Sequence of chain 39.A:
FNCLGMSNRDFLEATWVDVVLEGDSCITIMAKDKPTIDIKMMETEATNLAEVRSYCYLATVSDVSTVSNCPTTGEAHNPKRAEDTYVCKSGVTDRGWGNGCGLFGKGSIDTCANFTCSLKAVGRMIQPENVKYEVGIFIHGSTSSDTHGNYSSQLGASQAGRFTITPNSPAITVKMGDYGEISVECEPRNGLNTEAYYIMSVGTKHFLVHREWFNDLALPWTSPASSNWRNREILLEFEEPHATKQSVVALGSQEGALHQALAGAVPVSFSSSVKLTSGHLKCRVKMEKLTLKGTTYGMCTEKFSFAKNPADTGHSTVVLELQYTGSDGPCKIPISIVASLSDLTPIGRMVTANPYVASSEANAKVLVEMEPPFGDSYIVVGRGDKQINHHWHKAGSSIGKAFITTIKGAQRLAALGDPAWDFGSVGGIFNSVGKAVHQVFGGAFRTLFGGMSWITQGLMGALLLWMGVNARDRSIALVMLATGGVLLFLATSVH

Sequence of chain 19.E:
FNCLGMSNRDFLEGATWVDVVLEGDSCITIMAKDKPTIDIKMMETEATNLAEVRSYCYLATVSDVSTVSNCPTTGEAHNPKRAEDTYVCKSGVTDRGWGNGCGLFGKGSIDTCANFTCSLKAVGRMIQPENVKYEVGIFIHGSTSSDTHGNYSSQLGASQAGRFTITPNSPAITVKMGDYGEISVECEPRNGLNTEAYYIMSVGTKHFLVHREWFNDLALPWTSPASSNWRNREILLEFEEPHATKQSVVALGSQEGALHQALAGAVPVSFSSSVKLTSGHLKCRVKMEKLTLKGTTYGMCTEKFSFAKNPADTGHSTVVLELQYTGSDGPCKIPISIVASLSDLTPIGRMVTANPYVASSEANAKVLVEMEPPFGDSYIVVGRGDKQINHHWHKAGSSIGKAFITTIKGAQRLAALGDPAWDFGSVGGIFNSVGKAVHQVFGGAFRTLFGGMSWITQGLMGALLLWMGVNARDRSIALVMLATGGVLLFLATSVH

Binding-site contacts:
Ligand atom C6 contacts residue PHE119 of chain 19.E at 3.8 Å (hydrophobic).
Ligand atom O6 contacts residue PHE119 of chain 19.E at 4.0 Å.
Ligand atom O7 contacts residue SER66 of chain 19.E at 3.5 Å.
Ligand atom C6 contacts residue THR89 of chain 19.E at 4.2 Å.
Ligand atom C7 contacts residue ASN118 of chain 19.E at 3.1 Å.
Ligand atom C8 contacts residue ASP67 of chain 19.E at 4.0 Å.
Ligand atom C5 contacts residue ASN118 of chain 19.E at 3.6 Å.
Ligand atom O5 contacts residue PHE119 of chain 19.E at 3.8 Å.
Ligand atom O7 contacts residue ASN118 of chain 19.E at 3.0 Å (h-bond).
Ligand atom C7 contacts residue TYR90 of chain 19.E at 4.1 Å (hydrophobic).
Ligand atom N2 contacts residue ASN118 of chain 19.E at 2.9 Å (h-bond).
Ligand atom O5 contacts residue ASN118 of chain 19.E at 2.3 Å (h-bond).
Ligand atom C6 contacts residue THR120 of chain 19.E at 3.4 Å.
Ligand atom C8 contacts residue ASN118 of chain 19.E at 4.4 Å.
Ligand atom O6 contacts residue THR120 of chain 19.E at 2.5 Å (h-bond).
Ligand atom C1 contacts residue THR89 of chain 19.E at 4.4 Å.
Ligand atom C1 contacts residue SER66 of chain 19.E at 4.5 Å.
Ligand atom O7 contacts residue ASP67 of chain 19.E at 3.5 Å (salt-bridge).
Ligand atom O5 contacts residue SER66 of chain 19.E at 4.4 Å.
Ligand atom O5 contacts residue THR89 of chain 19.E at 4.3 Å.
Ligand atom C5 contacts residue THR89 of chain 19.E at 4.2 Å.
Ligand atom C2 contacts residue ASN118 of chain 19.E at 2.5 Å.
Ligand atom C7 contacts residue ASP67 of chain 19.E at 3.9 Å.
Ligand atom C5 contacts residue PHE119 of chain 19.E at 4.4 Å (hydrophobic).
Ligand atom C1 contacts residue ASN118 of chain 19.E at 1.4 Å.
Ligand atom O5 contacts residue THR120 of chain 19.E at 3.4 Å (h-bond).
Ligand atom C8 contacts residue TYR90 of chain 19.E at 3.8 Å (hydrophobic).
Ligand atom C5 contacts residue THR120 of chain 19.E at 4.0 Å.
Ligand atom C3 contacts residue ASN118 of chain 19.E at 3.8 Å.
Ligand atom C4 contacts residue ASN118 of chain 19.E at 4.2 Å.
Ligand atom O4 contacts residue THR300 of chain 39.A at 4.5 Å.
Ligand atom N2 contacts residue TYR90 of chain 19.E at 4.4 Å.

This protein binds this small molecule.
Small molecule (SMILES): CC(=O)N[C@@H]1[C@@H](O)[C@H](O)[C@@H](CO)O[C@H]1O